Sequence of chain 1.A:
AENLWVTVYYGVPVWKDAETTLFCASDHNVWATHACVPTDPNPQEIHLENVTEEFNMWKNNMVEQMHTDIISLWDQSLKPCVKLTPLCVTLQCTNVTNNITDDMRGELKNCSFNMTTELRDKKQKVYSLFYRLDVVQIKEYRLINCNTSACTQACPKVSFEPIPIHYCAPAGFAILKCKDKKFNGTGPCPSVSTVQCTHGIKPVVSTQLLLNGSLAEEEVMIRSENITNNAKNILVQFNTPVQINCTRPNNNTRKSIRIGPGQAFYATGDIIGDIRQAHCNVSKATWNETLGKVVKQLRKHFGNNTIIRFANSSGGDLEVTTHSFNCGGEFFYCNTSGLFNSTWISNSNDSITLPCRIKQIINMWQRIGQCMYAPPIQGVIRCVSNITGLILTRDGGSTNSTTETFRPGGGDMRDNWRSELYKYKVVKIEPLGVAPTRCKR

The small molecule below binds the protein below.
Small molecule (SMILES): CC(=O)N[C@H]1[C@H](O[C@H]2[C@H](O)[C@@H](NC(C)=O)CO[C@@H]2CO)O[C@H](CO)[C@@H](O)[C@@H]1O

Binding-site contacts:
Ligand atom C3 contacts residue ASN416 of chain 1.A at 3.8 Å.
Ligand atom C8 contacts residue ASN232 of chain 1.A at 3.3 Å.
Ligand atom C4 contacts residue ASN416 of chain 1.A at 4.2 Å.
Ligand atom C5 contacts residue PRO261 of chain 1.A at 4.3 Å (hydrophobic).
Ligand atom C8 contacts residue NAG1 of chain 1.Q at 3.4 Å.
Ligand atom C6 contacts residue PRO261 of chain 1.A at 4.1 Å (hydrophobic).
Ligand atom C8 contacts residue ASN416 of chain 1.A at 4.4 Å.
Ligand atom O6 contacts residue LEU235 of chain 1.A at 3.8 Å.
Ligand atom C1 contacts residue PRO261 of chain 1.A at 4.3 Å (hydrophobic).
Ligand atom O7 contacts residue ASN416 of chain 1.A at 3.1 Å (h-bond).
Ligand atom O6 contacts residue PRO261 of chain 1.A at 3.9 Å.
Ligand atom C2 contacts residue ASN416 of chain 1.A at 2.4 Å.
Ligand atom C7 contacts residue ASN232 of chain 1.A at 3.8 Å.
Ligand atom C5 contacts residue ASN416 of chain 1.A at 3.6 Å.
Ligand atom C7 contacts residue ASN416 of chain 1.A at 3.2 Å.
Ligand atom O5 contacts residue ASN416 of chain 1.A at 2.3 Å (h-bond).
Ligand atom O7 contacts residue ASN232 of chain 1.A at 3.6 Å.
Ligand atom N2 contacts residue ASN416 of chain 1.A at 2.9 Å (h-bond).
Ligand atom C1 contacts residue ASN416 of chain 1.A at 1.4 Å.
Ligand atom O5 contacts residue PRO261 of chain 1.A at 3.5 Å.